Binding-site contacts:
Ligand atom C9 contacts residue ASP185 of chain 1.A at 3.9 Å.
Ligand atom C1 contacts residue GLU117 of chain 1.A at 4.3 Å.
Ligand atom C9 contacts residue LYS66 of chain 1.A at 3.6 Å.
Ligand atom C5 contacts residue ALA64 of chain 1.A at 3.9 Å (hydrophobic).
Ligand atom C10 contacts residue ASP185 of chain 1.A at 3.6 Å.
Ligand atom O13 contacts residue MET118 of chain 1.A at 3.8 Å.
Ligand atom C1 contacts residue ALA64 of chain 1.A at 3.6 Å (hydrophobic).
Ligand atom C8 contacts residue VAL51 of chain 1.A at 3.9 Å (hydrophobic).
Ligand atom O contacts residue LYS66 of chain 1.A at 2.9 Å (salt-bridge).
Ligand atom C4 contacts residue VAL184 of chain 1.A at 4.0 Å (hydrophobic).
Ligand atom C6 contacts residue ALA64 of chain 1.A at 3.4 Å (hydrophobic).
Ligand atom C3 contacts residue LEU172 of chain 1.A at 4.2 Å (hydrophobic).
Ligand atom O contacts residue ASP185 of chain 1.A at 3.7 Å.
Ligand atom C6 contacts residue LEU119 of chain 1.A at 3.8 Å (hydrophobic).
Ligand atom C5 contacts residue VAL100 of chain 1.A at 4.0 Å (hydrophobic).
Ligand atom C3 contacts residue VAL51 of chain 1.A at 4.2 Å (hydrophobic).
Ligand atom C6 contacts residue PHE116 of chain 1.A at 4.1 Å (hydrophobic).
Ligand atom C2 contacts residue LEU172 of chain 1.A at 3.7 Å (hydrophobic).
Ligand atom O13 contacts residue ALA64 of chain 1.A at 3.9 Å.
Ligand atom C5 contacts residue GLU117 of chain 1.A at 4.3 Å.
Ligand atom C2 contacts residue ALA64 of chain 1.A at 4.3 Å (hydrophobic).
Ligand atom C5 contacts residue PHE116 of chain 1.A at 3.7 Å (hydrophobic).
Ligand atom C8 contacts residue VAL184 of chain 1.A at 4.2 Å (hydrophobic).
Ligand atom C7 contacts residue VAL51 of chain 1.A at 4.0 Å (hydrophobic).
Ligand atom C5 contacts residue VAL184 of chain 1.A at 4.2 Å (hydrophobic).
Ligand atom C12 contacts residue GLY44 of chain 1.A at 4.3 Å.
Ligand atom C7 contacts residue VAL184 of chain 1.A at 4.1 Å (hydrophobic).
Ligand atom C12 contacts residue ILE43 of chain 1.A at 4.3 Å (hydrophobic).
Ligand atom S contacts residue VAL184 of chain 1.A at 3.9 Å.
Ligand atom S contacts residue PHE116 of chain 1.A at 4.2 Å.
Ligand atom C10 contacts residue LYS66 of chain 1.A at 3.7 Å.
Ligand atom C2 contacts residue ILE43 of chain 1.A at 4.3 Å (hydrophobic).
Ligand atom O13 contacts residue LEU119 of chain 1.A at 2.8 Å (h-bond).
Ligand atom O13 contacts residue LEU172 of chain 1.A at 4.2 Å.
Ligand atom O13 contacts residue GLU117 of chain 1.A at 4.2 Å.
Ligand atom C6 contacts residue GLU117 of chain 1.A at 3.4 Å.
Ligand atom N contacts residue VAL51 of chain 1.A at 4.1 Å.
Ligand atom C10 contacts residue PHE48 of chain 1.A at 3.6 Å (hydrophobic).
Ligand atom C1 contacts residue LEU119 of chain 1.A at 3.9 Å (hydrophobic).
Ligand atom C1 contacts residue LEU172 of chain 1.A at 4.1 Å (hydrophobic).

A small-molecule ligand and the protein it binds are described below.
Small molecule (SMILES): CCN1/C(=C/C(C)=O)Sc2ccc(O)cc21

Sequence of chain 1.A:
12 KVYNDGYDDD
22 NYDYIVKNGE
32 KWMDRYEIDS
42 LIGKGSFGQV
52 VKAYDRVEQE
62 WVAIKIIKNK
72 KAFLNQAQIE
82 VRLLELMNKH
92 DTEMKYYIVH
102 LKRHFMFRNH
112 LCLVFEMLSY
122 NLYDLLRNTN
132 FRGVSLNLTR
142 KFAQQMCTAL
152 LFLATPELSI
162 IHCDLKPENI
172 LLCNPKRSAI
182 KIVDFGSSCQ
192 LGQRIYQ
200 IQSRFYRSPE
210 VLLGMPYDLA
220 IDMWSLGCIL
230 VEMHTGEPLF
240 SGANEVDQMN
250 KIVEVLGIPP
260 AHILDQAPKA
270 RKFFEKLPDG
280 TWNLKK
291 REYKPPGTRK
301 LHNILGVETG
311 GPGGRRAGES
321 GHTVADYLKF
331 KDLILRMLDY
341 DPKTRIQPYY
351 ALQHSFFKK